The protein below binds the small molecule below.
Small molecule (SMILES): CC(=O)N[C@@H]1[C@@H](O)[C@H](O)[C@@H](CO)O[C@H]1O

Binding-site contacts:
Ligand atom O5 contacts residue ASN324 of chain 1.D at 2.4 Å (h-bond).
Ligand atom C8 contacts residue GLY323 of chain 1.D at 4.4 Å.
Ligand atom C3 contacts residue ASN324 of chain 1.D at 3.8 Å.
Ligand atom N2 contacts residue ASN324 of chain 1.D at 2.9 Å (h-bond).
Ligand atom C4 contacts residue ASN324 of chain 1.D at 4.3 Å.
Ligand atom C2 contacts residue ASN324 of chain 1.D at 2.5 Å.
Ligand atom O7 contacts residue ASN324 of chain 1.D at 2.8 Å (h-bond).
Ligand atom C8 contacts residue PHE322 of chain 1.D at 4.4 Å (hydrophobic).
Ligand atom C1 contacts residue ASN324 of chain 1.D at 1.4 Å.
Ligand atom C8 contacts residue ASN324 of chain 1.D at 4.2 Å.
Ligand atom C5 contacts residue ASN324 of chain 1.D at 3.7 Å.
Ligand atom C7 contacts residue ASN324 of chain 1.D at 3.0 Å.

Sequence of chain 1.D:
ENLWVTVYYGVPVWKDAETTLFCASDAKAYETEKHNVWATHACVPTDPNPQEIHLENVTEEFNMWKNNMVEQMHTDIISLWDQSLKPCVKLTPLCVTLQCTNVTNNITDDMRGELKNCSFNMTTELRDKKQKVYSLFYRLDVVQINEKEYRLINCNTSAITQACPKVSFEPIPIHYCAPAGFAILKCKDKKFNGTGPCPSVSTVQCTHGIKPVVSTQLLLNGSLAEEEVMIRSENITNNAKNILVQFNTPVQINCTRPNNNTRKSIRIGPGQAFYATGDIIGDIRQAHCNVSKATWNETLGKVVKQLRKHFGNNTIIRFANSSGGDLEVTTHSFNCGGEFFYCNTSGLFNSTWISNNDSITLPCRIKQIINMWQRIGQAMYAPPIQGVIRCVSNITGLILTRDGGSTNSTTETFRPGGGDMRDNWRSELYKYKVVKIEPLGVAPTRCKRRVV